Binding-site contacts:
Ligand atom C24 contacts residue GLY79 of chain 1.C at 3.8 Å.
Ligand atom C20 contacts residue GLY79 of chain 1.C at 3.4 Å.
Ligand atom C20 contacts residue VAL84 of chain 1.C at 3.9 Å (hydrophobic).
Ligand atom N11 contacts residue GLU148 of chain 1.C at 2.6 Å (salt-bridge).
Ligand atom O1 contacts residue VAL84 of chain 1.C at 3.8 Å.
Ligand atom C22 contacts residue LEU101 of chain 1.C at 3.8 Å (hydrophobic).
Ligand atom N10 contacts residue ALA97 of chain 1.C at 3.4 Å.
Ligand atom O23 contacts residue ALA80 of chain 1.C at 3.6 Å (h-bond).
Ligand atom C12 contacts residue MET147 of chain 1.C at 3.8 Å (hydrophobic).
Ligand atom C20 contacts residue GLU83 of chain 1.C at 3.7 Å.
Ligand atom N3 contacts residue PHE211 of chain 1.C at 3.4 Å.
Ligand atom O23 contacts residue GLY79 of chain 1.C at 3.8 Å.
Ligand atom O23 contacts residue PHE81 of chain 1.C at 3.0 Å (h-bond).
Ligand atom N10 contacts residue GLU148 of chain 1.C at 3.5 Å (salt-bridge).
Ligand atom C18 contacts residue LYS99 of chain 1.C at 3.8 Å.
Ligand atom C19 contacts residue GLY82 of chain 1.C at 3.6 Å.
Ligand atom N10 contacts residue TYR149 of chain 1.C at 3.6 Å.
Ligand atom N11 contacts residue MET150 of chain 1.C at 3.6 Å.
Ligand atom C19 contacts residue GLY79 of chain 1.C at 3.5 Å.
Ligand atom C17 contacts residue LYS99 of chain 1.C at 3.6 Å.
Ligand atom C24 contacts residue ALA80 of chain 1.C at 3.4 Å (hydrophobic).
Ligand atom C15 contacts residue PHE211 of chain 1.C at 3.4 Å (hydrophobic).
Ligand atom O1 contacts residue LYS99 of chain 1.C at 3.1 Å (salt-bridge).
Ligand atom C9 contacts residue ALA97 of chain 1.C at 3.9 Å (hydrophobic).
Ligand atom N11 contacts residue ALA97 of chain 1.C at 3.1 Å.
Ligand atom C14 contacts residue PHE211 of chain 1.C at 3.5 Å (hydrophobic).
Ligand atom C4 contacts residue PHE211 of chain 1.C at 3.7 Å (hydrophobic).
Ligand atom C12 contacts residue ALA97 of chain 1.C at 3.4 Å (hydrophobic).
Ligand atom C21 contacts residue VAL84 of chain 1.C at 3.7 Å (hydrophobic).
Ligand atom C20 contacts residue GLY82 of chain 1.C at 3.8 Å.
Ligand atom C8 contacts residue LEU199 of chain 1.C at 3.6 Å (hydrophobic).
Ligand atom C12 contacts residue GLU148 of chain 1.C at 3.7 Å.
Ligand atom N10 contacts residue MET150 of chain 1.C at 2.9 Å (h-bond).
Ligand atom C20 contacts residue ARG78 of chain 1.C at 3.6 Å.
Ligand atom C19 contacts residue GLU83 of chain 1.C at 3.9 Å.
Ligand atom C24 contacts residue PHE81 of chain 1.C at 3.8 Å (hydrophobic).
Ligand atom C7 contacts residue LEU199 of chain 1.C at 3.6 Å (hydrophobic).
Ligand atom O1 contacts residue PHE211 of chain 1.C at 3.3 Å.
Ligand atom N11 contacts residue TYR149 of chain 1.C at 3.7 Å.
Ligand atom C2 contacts residue PHE211 of chain 1.C at 3.5 Å (hydrophobic).

Sequence of chain 1.C:
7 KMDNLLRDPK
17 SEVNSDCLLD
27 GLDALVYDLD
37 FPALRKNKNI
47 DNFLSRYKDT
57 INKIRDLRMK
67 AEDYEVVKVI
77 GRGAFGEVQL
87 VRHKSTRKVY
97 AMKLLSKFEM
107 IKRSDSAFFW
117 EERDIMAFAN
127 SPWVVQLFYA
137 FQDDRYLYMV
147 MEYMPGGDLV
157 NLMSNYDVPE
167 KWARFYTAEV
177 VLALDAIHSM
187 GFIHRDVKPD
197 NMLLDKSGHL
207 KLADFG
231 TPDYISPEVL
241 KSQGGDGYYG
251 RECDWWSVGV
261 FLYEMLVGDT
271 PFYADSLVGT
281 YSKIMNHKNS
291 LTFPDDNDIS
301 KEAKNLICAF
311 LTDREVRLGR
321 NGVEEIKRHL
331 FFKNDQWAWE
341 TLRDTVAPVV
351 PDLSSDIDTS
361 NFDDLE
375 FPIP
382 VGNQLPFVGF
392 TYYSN

The protein below binds the small molecule below.
Small molecule (SMILES): COCc1cccc(CC(=O)Nc2ccc(-c3cn[nH]c3)cc2)c1